Sequence of chain 1.D:
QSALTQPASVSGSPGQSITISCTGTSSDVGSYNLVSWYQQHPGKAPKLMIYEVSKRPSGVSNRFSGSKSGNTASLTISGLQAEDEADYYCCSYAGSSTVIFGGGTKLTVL

Binding-site contacts:
Ligand atom C8 contacts residue TYR32 of chain 1.D at 4.0 Å (hydrophobic).
Ligand atom C7 contacts residue ASN399 of chain 1.A at 3.4 Å.
Ligand atom O7 contacts residue ASN399 of chain 1.A at 3.7 Å.
Ligand atom C8 contacts residue ASN399 of chain 1.A at 3.3 Å.
Ligand atom C6 contacts residue ASN399 of chain 1.A at 4.1 Å.
Ligand atom C5 contacts residue ASN399 of chain 1.A at 3.3 Å.
Ligand atom C3 contacts residue ASN399 of chain 1.A at 3.8 Å.
Ligand atom C1 contacts residue ASN399 of chain 1.A at 1.4 Å.
Ligand atom N2 contacts residue ASN399 of chain 1.A at 3.1 Å (h-bond).
Ligand atom C2 contacts residue ASN399 of chain 1.A at 2.6 Å.
Ligand atom O5 contacts residue ASN399 of chain 1.A at 2.0 Å (h-bond).
Ligand atom C4 contacts residue ASN399 of chain 1.A at 4.0 Å.
Ligand atom O3 contacts residue THR401 of chain 1.A at 4.3 Å.
Ligand atom O6 contacts residue ASN399 of chain 1.A at 3.8 Å.
Ligand atom N2 contacts residue THR401 of chain 1.A at 4.5 Å.
Ligand atom C2 contacts residue THR401 of chain 1.A at 4.5 Å.

This small molecule binds to this protein.
Small molecule (SMILES): CC(=O)N[C@H]1[C@H](O[C@H]2[C@H](O)[C@@H](NC(C)=O)CO[C@@H]2CO)O[C@H](CO)[C@@H](O[C@@H]2O[C@H](CO)[C@@H](O)[C@H](O)[C@@H]2O)[C@@H]1O

Sequence of chain 1.A:
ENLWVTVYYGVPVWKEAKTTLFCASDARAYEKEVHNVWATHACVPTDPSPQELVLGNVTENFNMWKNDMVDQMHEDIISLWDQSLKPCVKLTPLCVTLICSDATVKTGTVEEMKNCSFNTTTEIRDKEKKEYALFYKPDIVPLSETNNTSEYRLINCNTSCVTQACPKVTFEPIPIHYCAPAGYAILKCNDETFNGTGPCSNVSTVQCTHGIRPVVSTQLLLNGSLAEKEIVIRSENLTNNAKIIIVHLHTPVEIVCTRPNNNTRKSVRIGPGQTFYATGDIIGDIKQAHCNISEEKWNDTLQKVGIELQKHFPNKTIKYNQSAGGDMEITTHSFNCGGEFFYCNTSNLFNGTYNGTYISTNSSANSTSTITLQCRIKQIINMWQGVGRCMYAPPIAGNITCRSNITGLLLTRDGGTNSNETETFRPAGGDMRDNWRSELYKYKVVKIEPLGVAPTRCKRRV